This protein binds this small molecule.
Small molecule (SMILES): CC(=O)N[C@H]1[C@H](O[C@H]2[C@H](O)[C@@H](NC(C)=O)CO[C@@H]2CO)O[C@H](CO)[C@@H](O)[C@@H]1O

Binding-site contacts:
Ligand atom O6 contacts residue PHE1103 of chain 1.A at 3.8 Å.
Ligand atom C5 contacts residue ASN1098 of chain 1.A at 3.6 Å.
Ligand atom C3 contacts residue THR1100 of chain 1.A at 4.4 Å.
Ligand atom O7 contacts residue ASN1098 of chain 1.A at 3.6 Å (h-bond).
Ligand atom C8 contacts residue THR1100 of chain 1.A at 4.0 Å.
Ligand atom C5 contacts residue PHE1103 of chain 1.A at 4.5 Å (hydrophobic).
Ligand atom C2 contacts residue ASN1098 of chain 1.A at 2.5 Å.
Ligand atom O4 contacts residue HIS1101 of chain 1.A at 4.4 Å.
Ligand atom C1 contacts residue THR1100 of chain 1.A at 4.5 Å.
Ligand atom O5 contacts residue PHE1103 of chain 1.A at 4.2 Å.
Ligand atom C5 contacts residue HIS1101 of chain 1.A at 4.3 Å.
Ligand atom C3 contacts residue HIS1101 of chain 1.A at 4.3 Å.
Ligand atom C6 contacts residue PHE1103 of chain 1.A at 4.3 Å (hydrophobic).
Ligand atom C4 contacts residue ASN1098 of chain 1.A at 4.2 Å.
Ligand atom N2 contacts residue THR1100 of chain 1.A at 3.5 Å (h-bond).
Ligand atom C1 contacts residue ASN1098 of chain 1.A at 1.4 Å.
Ligand atom C7 contacts residue THR1100 of chain 1.A at 4.3 Å.
Ligand atom C8 contacts residue ASN1098 of chain 1.A at 3.4 Å.
Ligand atom C3 contacts residue ASN1098 of chain 1.A at 3.8 Å.
Ligand atom C1 contacts residue HIS1101 of chain 1.A at 4.3 Å.
Ligand atom C2 contacts residue THR1100 of chain 1.A at 4.3 Å.
Ligand atom C8 contacts residue HIS1101 of chain 1.A at 4.1 Å.
Ligand atom C7 contacts residue ASN1098 of chain 1.A at 3.5 Å.
Ligand atom O5 contacts residue ASN1098 of chain 1.A at 2.3 Å (h-bond).
Ligand atom N2 contacts residue ASN1098 of chain 1.A at 2.9 Å (h-bond).

Sequence of chain 1.A:
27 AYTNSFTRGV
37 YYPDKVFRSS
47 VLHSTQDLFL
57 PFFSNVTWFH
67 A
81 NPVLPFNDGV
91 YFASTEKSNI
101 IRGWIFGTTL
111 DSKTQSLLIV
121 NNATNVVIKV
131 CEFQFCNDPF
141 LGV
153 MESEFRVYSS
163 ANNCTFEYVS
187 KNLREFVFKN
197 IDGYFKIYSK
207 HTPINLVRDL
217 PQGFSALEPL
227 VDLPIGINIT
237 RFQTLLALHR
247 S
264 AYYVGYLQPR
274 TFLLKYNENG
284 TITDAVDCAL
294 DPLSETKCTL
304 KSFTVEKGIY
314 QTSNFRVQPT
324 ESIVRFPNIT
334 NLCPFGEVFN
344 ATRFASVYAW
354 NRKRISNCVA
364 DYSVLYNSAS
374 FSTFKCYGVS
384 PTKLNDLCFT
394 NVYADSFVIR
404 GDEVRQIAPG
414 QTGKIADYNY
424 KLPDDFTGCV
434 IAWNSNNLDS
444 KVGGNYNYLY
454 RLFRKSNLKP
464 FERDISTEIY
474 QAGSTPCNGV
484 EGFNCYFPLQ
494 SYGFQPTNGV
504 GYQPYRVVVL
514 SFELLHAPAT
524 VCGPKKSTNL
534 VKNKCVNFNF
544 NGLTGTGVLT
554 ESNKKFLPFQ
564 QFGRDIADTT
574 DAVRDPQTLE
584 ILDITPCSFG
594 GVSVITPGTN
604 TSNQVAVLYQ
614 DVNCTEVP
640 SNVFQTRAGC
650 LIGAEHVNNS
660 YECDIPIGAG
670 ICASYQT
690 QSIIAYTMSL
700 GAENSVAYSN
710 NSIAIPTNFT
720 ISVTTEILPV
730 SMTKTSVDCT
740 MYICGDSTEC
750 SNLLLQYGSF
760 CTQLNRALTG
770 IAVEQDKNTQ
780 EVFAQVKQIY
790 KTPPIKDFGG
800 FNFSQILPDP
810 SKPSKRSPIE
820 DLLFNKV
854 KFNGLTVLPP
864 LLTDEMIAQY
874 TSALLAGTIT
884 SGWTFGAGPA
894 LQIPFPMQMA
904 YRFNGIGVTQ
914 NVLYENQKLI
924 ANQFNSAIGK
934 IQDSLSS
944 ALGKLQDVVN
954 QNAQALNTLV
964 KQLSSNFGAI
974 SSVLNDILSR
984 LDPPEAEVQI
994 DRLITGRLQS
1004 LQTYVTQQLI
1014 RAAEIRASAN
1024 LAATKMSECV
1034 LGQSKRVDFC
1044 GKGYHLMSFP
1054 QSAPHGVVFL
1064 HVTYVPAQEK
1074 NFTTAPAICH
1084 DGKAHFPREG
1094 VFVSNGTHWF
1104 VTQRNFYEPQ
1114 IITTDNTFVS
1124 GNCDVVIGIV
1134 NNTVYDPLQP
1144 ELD